Sequence of chain 5.A:
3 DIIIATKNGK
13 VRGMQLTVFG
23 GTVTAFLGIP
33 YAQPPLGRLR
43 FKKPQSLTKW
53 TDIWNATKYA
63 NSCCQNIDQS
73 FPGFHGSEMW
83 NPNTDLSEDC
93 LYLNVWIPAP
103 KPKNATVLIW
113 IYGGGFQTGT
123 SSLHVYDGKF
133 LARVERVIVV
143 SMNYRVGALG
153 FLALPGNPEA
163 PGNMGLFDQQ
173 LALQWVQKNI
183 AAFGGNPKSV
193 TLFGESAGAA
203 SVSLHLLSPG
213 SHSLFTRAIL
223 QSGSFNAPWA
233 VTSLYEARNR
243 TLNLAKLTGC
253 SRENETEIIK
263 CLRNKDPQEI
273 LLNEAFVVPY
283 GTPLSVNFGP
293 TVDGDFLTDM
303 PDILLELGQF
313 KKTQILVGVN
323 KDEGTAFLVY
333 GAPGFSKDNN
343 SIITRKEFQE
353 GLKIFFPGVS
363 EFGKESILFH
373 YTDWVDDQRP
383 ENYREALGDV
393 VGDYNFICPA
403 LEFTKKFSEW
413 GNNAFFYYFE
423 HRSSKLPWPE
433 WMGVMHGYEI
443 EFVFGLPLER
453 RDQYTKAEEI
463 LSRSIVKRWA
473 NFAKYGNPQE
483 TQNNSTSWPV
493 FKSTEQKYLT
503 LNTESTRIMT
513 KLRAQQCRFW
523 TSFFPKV

Binding-site contacts:
Ligand atom O3 contacts residue PHE398 of chain 5.A at 4.1 Å.
Ligand atom C3 contacts residue GLY116 of chain 5.A at 4.4 Å.
Ligand atom C1 contacts residue PHE398 of chain 5.A at 3.6 Å (hydrophobic).
Ligand atom O2 contacts residue GLY117 of chain 5.A at 2.6 Å (h-bond).
Ligand atom C3 contacts residue SER198 of chain 5.A at 3.9 Å.
Ligand atom O2 contacts residue GLY115 of chain 5.A at 4.0 Å.
Ligand atom C3 contacts residue GLY117 of chain 5.A at 4.1 Å.
Ligand atom C1 contacts residue LEU286 of chain 5.A at 3.6 Å (hydrophobic).
Ligand atom C2 contacts residue GLY117 of chain 5.A at 3.8 Å.
Ligand atom P contacts residue HIS438 of chain 5.A at 3.8 Å.
Ligand atom P contacts residue ALA199 of chain 5.A at 3.5 Å.
Ligand atom O3 contacts residue SER198 of chain 5.A at 2.6 Å (h-bond).
Ligand atom O3 contacts residue TRP231 of chain 5.A at 3.8 Å.
Ligand atom O2 contacts residue GLY116 of chain 5.A at 3.0 Å (h-bond).
Ligand atom P contacts residue SER198 of chain 5.A at 1.6 Å.
Ligand atom C3 contacts residue HIS438 of chain 5.A at 4.0 Å.
Ligand atom O3 contacts residue ALA199 of chain 5.A at 3.9 Å.
Ligand atom N contacts residue PHE329 of chain 5.A at 4.2 Å.
Ligand atom P contacts residue GLY116 of chain 5.A at 4.3 Å.
Ligand atom P contacts residue GLY117 of chain 5.A at 3.8 Å.
Ligand atom C2 contacts residue LEU286 of chain 5.A at 3.7 Å (hydrophobic).
Ligand atom C1 contacts residue SER198 of chain 5.A at 3.5 Å.
Ligand atom O2 contacts residue ALA199 of chain 5.A at 2.9 Å (h-bond).
Ligand atom O3 contacts residue GLY117 of chain 5.A at 4.0 Å.
Ligand atom N contacts residue SER198 of chain 5.A at 2.5 Å (h-bond).
Ligand atom C2 contacts residue VAL288 of chain 5.A at 3.9 Å (hydrophobic).
Ligand atom C1 contacts residue TRP231 of chain 5.A at 3.8 Å (hydrophobic).
Ligand atom C3 contacts residue PHE329 of chain 5.A at 4.2 Å (hydrophobic).
Ligand atom O2 contacts residue SER198 of chain 5.A at 2.6 Å (h-bond).
Ligand atom N contacts residue PHE398 of chain 5.A at 4.4 Å.
Ligand atom N contacts residue HIS438 of chain 5.A at 2.9 Å (h-bond).
Ligand atom C2 contacts residue TRP231 of chain 5.A at 3.7 Å (hydrophobic).

A small-molecule ligand and the protein it binds are described below.
Small molecule (SMILES): CCO[P](=O)(O)NC